The protein below binds the small molecule below.
Small molecule (SMILES): CC(=O)N[C@@H]1[C@@H](O)[C@H](O)[C@@H](CO)O[C@H]1O

Sequence of chain 1.D:
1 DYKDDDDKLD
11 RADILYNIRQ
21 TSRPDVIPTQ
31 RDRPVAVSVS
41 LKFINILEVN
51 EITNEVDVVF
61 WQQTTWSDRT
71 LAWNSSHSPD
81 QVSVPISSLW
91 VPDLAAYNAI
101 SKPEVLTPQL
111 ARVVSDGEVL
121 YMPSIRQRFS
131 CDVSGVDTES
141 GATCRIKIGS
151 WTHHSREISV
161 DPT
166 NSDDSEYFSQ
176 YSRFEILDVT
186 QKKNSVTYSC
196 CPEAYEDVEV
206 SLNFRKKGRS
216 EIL

Binding-site contacts:
Ligand atom C1 contacts residue SER76 of chain 1.D at 3.8 Å.
Ligand atom C4 contacts residue ASN74 of chain 1.D at 4.2 Å.
Ligand atom C8 contacts residue ASN74 of chain 1.D at 4.5 Å.
Ligand atom C7 contacts residue ASN74 of chain 1.D at 3.4 Å.
Ligand atom N2 contacts residue ASN74 of chain 1.D at 2.9 Å (h-bond).
Ligand atom C5 contacts residue SER76 of chain 1.D at 3.9 Å.
Ligand atom O6 contacts residue SER76 of chain 1.D at 4.0 Å.
Ligand atom C2 contacts residue ASN74 of chain 1.D at 2.4 Å.
Ligand atom O5 contacts residue ASN74 of chain 1.D at 2.3 Å (h-bond).
Ligand atom O7 contacts residue ASN74 of chain 1.D at 3.5 Å (h-bond).
Ligand atom O6 contacts residue HIS77 of chain 1.D at 3.3 Å (h-bond).
Ligand atom O7 contacts residue SER76 of chain 1.D at 3.6 Å (h-bond).
Ligand atom C1 contacts residue ASN74 of chain 1.D at 1.4 Å.
Ligand atom C6 contacts residue HIS77 of chain 1.D at 4.2 Å.
Ligand atom C5 contacts residue ASN74 of chain 1.D at 3.6 Å.
Ligand atom C3 contacts residue ASN74 of chain 1.D at 3.8 Å.
Ligand atom O5 contacts residue SER76 of chain 1.D at 4.0 Å.